Sequence of chain 2.C:
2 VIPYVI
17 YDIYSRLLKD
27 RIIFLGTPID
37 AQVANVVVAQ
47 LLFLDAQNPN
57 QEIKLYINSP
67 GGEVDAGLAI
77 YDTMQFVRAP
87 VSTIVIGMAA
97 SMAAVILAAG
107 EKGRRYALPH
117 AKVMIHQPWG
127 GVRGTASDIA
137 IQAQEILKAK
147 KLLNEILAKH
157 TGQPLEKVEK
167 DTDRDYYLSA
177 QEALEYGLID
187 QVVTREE

A protein and the small-molecule ligand that binds it are described below.
Small molecule (SMILES): CC(C)C[C@H](NC(=O)[C@H](Cc1ccccc1)NC(=O)c1cnccn1)B(O)O

Binding-site contacts:
Ligand atom C25 contacts residue SER97 of chain 2.C at 3.5 Å.
Ligand atom O27 contacts residue TRP125 of chain 2.C at 3.2 Å (h-bond).
Ligand atom C6 contacts residue ILE142 of chain 2.C at 3.5 Å (hydrophobic).
Ligand atom C24 contacts residue HIS122 of chain 2.C at 3.5 Å.
Ligand atom C3 contacts residue VAL70 of chain 2.C at 3.2 Å (hydrophobic).
Ligand atom O28 contacts residue SER97 of chain 2.C at 2.3 Å (h-bond).
Ligand atom C21 contacts residue GLY68 of chain 2.C at 3.6 Å.
Ligand atom C24 contacts residue LEU149 of chain 2.C at 3.8 Å (hydrophobic).
Ligand atom C18 contacts residue GLY68 of chain 2.C at 3.4 Å.
Ligand atom C23 contacts residue MET98 of chain 2.C at 3.6 Å (hydrophobic).
Ligand atom C24 contacts residue PRO124 of chain 2.C at 3.5 Å (hydrophobic).
Ligand atom C14 contacts residue GLU69 of chain 2.C at 3.7 Å.
Ligand atom C23 contacts residue SER97 of chain 2.C at 2.8 Å.
Ligand atom C25 contacts residue MET98 of chain 2.C at 3.3 Å (hydrophobic).
Ligand atom C24 contacts residue GLN123 of chain 2.C at 3.7 Å.
Ligand atom C5 contacts residue ILE142 of chain 2.C at 3.3 Å (hydrophobic).
Ligand atom O19 contacts residue TRP125 of chain 2.C at 2.9 Å (h-bond).
Ligand atom O28 contacts residue MET98 of chain 2.C at 3.6 Å.
Ligand atom C21 contacts residue SER97 of chain 2.C at 2.0 Å.
Ligand atom N4 contacts residue ILE142 of chain 2.C at 3.5 Å.
Ligand atom O27 contacts residue SER97 of chain 2.C at 2.2 Å (h-bond).
Ligand atom C22 contacts residue SER97 of chain 2.C at 2.5 Å.
Ligand atom N9 contacts residue TRP125 of chain 2.C at 2.9 Å (h-bond).
Ligand atom O8 contacts residue GLU69 of chain 2.C at 3.2 Å.
Ligand atom C11 contacts residue GLY68 of chain 2.C at 3.8 Å.
Ligand atom O28 contacts residue GLY68 of chain 2.C at 2.5 Å (h-bond).
Ligand atom B26 contacts residue GLY68 of chain 2.C at 3.7 Å.
Ligand atom C7 contacts residue VAL70 of chain 2.C at 3.7 Å (hydrophobic).
Ligand atom O8 contacts residue VAL70 of chain 2.C at 2.7 Å (h-bond).
Ligand atom N20 contacts residue SER97 of chain 2.C at 3.3 Å (h-bond).
Ligand atom O28 contacts residue GLY67 of chain 2.C at 3.1 Å.
Ligand atom C11 contacts residue TRP125 of chain 2.C at 3.4 Å (hydrophobic).
Ligand atom B26 contacts residue SER97 of chain 2.C at 1.4 Å.
Ligand atom C10 contacts residue GLY68 of chain 2.C at 3.3 Å.
Ligand atom O19 contacts residue PRO124 of chain 2.C at 3.0 Å.
Ligand atom C22 contacts residue MET98 of chain 2.C at 3.2 Å (hydrophobic).
Ligand atom B26 contacts residue HIS122 of chain 2.C at 3.6 Å.
Ligand atom N20 contacts residue GLY68 of chain 2.C at 2.6 Å (h-bond).
Ligand atom C10 contacts residue TRP125 of chain 2.C at 3.6 Å (hydrophobic).
Ligand atom O27 contacts residue HIS122 of chain 2.C at 3.0 Å (h-bond).